Binding-site contacts:
Ligand atom OP2 contacts residue ARG131 of chain 2.O at 4.3 Å.
Ligand atom P contacts residue ARG131 of chain 2.O at 4.0 Å.
Ligand atom OP1 contacts residue ARG131 of chain 2.O at 3.9 Å.
Ligand atom C4 contacts residue SER17 of chain 2.A at 4.0 Å.
Ligand atom N3 contacts residue ARG125 of chain 2.O at 3.7 Å.
Ligand atom C5 contacts residue ARG125 of chain 2.O at 3.6 Å.
Ligand atom OP1 contacts residue ILE23 of chain 2.A at 3.9 Å.
Ligand atom N3 contacts residue ASN16 of chain 2.A at 3.7 Å.
Ligand atom N3 contacts residue SER17 of chain 2.A at 4.0 Å.
Ligand atom OP3 contacts residue ARG125 of chain 2.O at 3.2 Å.
Ligand atom C5 contacts residue THR21 of chain 2.A at 4.2 Å.
Ligand atom C5' contacts residue MET76 of chain 2.O at 4.5 Å (hydrophobic).
Ligand atom C2 contacts residue ASN16 of chain 2.A at 3.8 Å.
Ligand atom C2 contacts residue ARG125 of chain 2.O at 4.0 Å.
Ligand atom C5' contacts residue ARG131 of chain 2.O at 3.5 Å.
Ligand atom O2 contacts residue ARG125 of chain 2.O at 4.3 Å.
Ligand atom OP3 contacts residue SER77 of chain 2.O at 4.3 Å.
Ligand atom C6 contacts residue ARG125 of chain 2.O at 3.7 Å.
Ligand atom P contacts residue ARG125 of chain 2.O at 4.1 Å.
Ligand atom N1 contacts residue ARG125 of chain 2.O at 4.0 Å.
Ligand atom C4 contacts residue ARG125 of chain 2.O at 3.5 Å.
Ligand atom O4 contacts residue ARG125 of chain 2.O at 3.6 Å.
Ligand atom C4 contacts residue THR21 of chain 2.A at 4.4 Å.
Ligand atom OP3 contacts residue ILE23 of chain 2.A at 4.3 Å.
Ligand atom O5' contacts residue ARG125 of chain 2.O at 3.5 Å (salt-bridge).
Ligand atom C3' contacts residue ARG125 of chain 2.O at 3.7 Å.
Ligand atom O3' contacts residue ARG125 of chain 2.O at 4.4 Å.
Ligand atom OP1 contacts residue ARG125 of chain 2.O at 3.0 Å (salt-bridge).
Ligand atom C2' contacts residue ARG125 of chain 2.O at 4.1 Å.
Ligand atom OP2 contacts residue SER77 of chain 2.O at 4.4 Å.
Ligand atom O5' contacts residue ARG131 of chain 2.O at 3.0 Å (salt-bridge).
Ligand atom O4 contacts residue THR21 of chain 2.A at 3.8 Å.
Ligand atom O2 contacts residue ASN16 of chain 2.A at 3.1 Å (h-bond).
Ligand atom O4 contacts residue SER17 of chain 2.A at 3.2 Å.

A protein and the small-molecule ligand that binds it are described below.
Small molecule (SMILES): CO[P](=O)(O)O[C@H]1[C@@H](O)[C@H](n2ccc(=O)[nH]c2=O)O[C@@H]1COP(=O)(O)O

Sequence of chain 2.O:
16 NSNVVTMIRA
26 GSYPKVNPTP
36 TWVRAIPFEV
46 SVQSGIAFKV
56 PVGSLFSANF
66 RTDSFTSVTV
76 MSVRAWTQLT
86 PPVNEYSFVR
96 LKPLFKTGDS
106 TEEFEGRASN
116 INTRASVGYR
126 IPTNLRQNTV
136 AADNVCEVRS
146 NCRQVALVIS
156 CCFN

Sequence of chain 2.A:
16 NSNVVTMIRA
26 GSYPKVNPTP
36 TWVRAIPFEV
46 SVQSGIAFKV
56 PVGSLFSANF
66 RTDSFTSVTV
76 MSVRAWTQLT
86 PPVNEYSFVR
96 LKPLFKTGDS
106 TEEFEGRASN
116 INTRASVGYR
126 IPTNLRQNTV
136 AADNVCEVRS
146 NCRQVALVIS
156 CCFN